A small-molecule ligand and the protein it binds are described below.
Small molecule (SMILES): CC(C)C[C@H](NC(=O)[C@H](CCCCN)NC(=O)[C@@H](NC(=O)[C@H](CCCN=C(N)N)NC(=O)[C@H](CCCCN)NC(=O)[C@H](C)NC(=O)[C@H](C)NC(=O)[C@@H]1CCCN1)C(C)C)C(=O)N[C@H](C=O)CC(=O)O

Sequence of chain 1.A:
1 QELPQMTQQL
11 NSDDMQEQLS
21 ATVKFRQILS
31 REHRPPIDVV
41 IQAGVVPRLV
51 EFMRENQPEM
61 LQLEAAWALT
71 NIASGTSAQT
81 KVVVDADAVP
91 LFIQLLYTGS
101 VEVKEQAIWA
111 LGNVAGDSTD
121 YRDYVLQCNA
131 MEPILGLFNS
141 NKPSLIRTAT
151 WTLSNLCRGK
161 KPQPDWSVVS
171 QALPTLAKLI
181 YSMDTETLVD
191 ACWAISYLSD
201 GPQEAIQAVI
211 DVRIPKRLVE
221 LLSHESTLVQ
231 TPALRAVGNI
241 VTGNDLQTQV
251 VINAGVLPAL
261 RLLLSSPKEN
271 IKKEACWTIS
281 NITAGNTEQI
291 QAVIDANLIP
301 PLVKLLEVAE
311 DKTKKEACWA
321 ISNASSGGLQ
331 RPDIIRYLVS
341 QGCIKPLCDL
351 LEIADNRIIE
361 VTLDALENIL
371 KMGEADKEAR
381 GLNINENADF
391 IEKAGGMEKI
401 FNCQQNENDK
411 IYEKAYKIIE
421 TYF

Binding-site contacts:
Ligand atom CG1 contacts residue ASN71 of chain 1.A at 3.4 Å.
Ligand atom NZ contacts residue GLN106 of chain 1.A at 2.8 Å (h-bond).
Ligand atom NZ contacts residue ASP117 of chain 1.A at 2.7 Å (salt-bridge).
Ligand atom NZ contacts residue GLY75 of chain 1.A at 2.6 Å (h-bond).
Ligand atom CA contacts residue ASN113 of chain 1.A at 3.4 Å.
Ligand atom CD contacts residue GLY75 of chain 1.A at 3.5 Å.
Ligand atom CB contacts residue ASN113 of chain 1.A at 3.5 Å.
Ligand atom O contacts residue TRP67 of chain 1.A at 2.9 Å (h-bond).
Ligand atom NH2 contacts residue ASP190 of chain 1.A at 3.0 Å (salt-bridge).
Ligand atom O contacts residue ASN155 of chain 1.A at 2.9 Å (h-bond).
Ligand atom CE contacts residue ASP117 of chain 1.A at 3.4 Å.
Ligand atom NZ contacts residue ALA73 of chain 1.A at 3.0 Å (h-bond).
Ligand atom CB contacts residue GLY116 of chain 1.A at 3.2 Å.
Ligand atom NH1 contacts residue TRP151 of chain 1.A at 3.5 Å.
Ligand atom CD contacts residue TRP193 of chain 1.A at 3.3 Å (hydrophobic).
Ligand atom CD2 contacts residue SER30 of chain 1.A at 3.2 Å.
Ligand atom O contacts residue TRP109 of chain 1.A at 2.6 Å (h-bond).
Ligand atom NE contacts residue TRP151 of chain 1.A at 3.4 Å (h-bond).
Ligand atom O contacts residue TRP151 of chain 1.A at 3.3 Å.
Ligand atom CA contacts residue ASN71 of chain 1.A at 3.5 Å.
Ligand atom CB contacts residue TRP109 of chain 1.A at 3.5 Å (hydrophobic).
Ligand atom C contacts residue TRP109 of chain 1.A at 3.5 Å (hydrophobic).
Ligand atom CE contacts residue GLN106 of chain 1.A at 3.2 Å.
Ligand atom CD contacts residue ALA73 of chain 1.A at 3.5 Å (hydrophobic).
Ligand atom N contacts residue ASN71 of chain 1.A at 2.6 Å (h-bond).
Ligand atom O contacts residue ASN113 of chain 1.A at 3.2 Å (h-bond).
Ligand atom CD contacts residue TRP109 of chain 1.A at 3.4 Å (hydrophobic).
Ligand atom C contacts residue ASN71 of chain 1.A at 3.5 Å.
Ligand atom O contacts residue ARG158 of chain 1.A at 2.7 Å (salt-bridge).
Ligand atom NH2 contacts residue TRP151 of chain 1.A at 3.4 Å.
Ligand atom NZ contacts residue THR80 of chain 1.A at 2.8 Å (h-bond).
Ligand atom N contacts residue ASN113 of chain 1.A at 2.8 Å (h-bond).
Ligand atom CE contacts residue ASN113 of chain 1.A at 3.1 Å.
Ligand atom CE contacts residue ALA73 of chain 1.A at 3.5 Å (hydrophobic).
Ligand atom CZ contacts residue TRP151 of chain 1.A at 3.3 Å (hydrophobic).
Ligand atom O contacts residue ASN71 of chain 1.A at 3.0 Å (h-bond).
Ligand atom OD1 contacts residue TRP67 of chain 1.A at 2.9 Å.
Ligand atom OD2 contacts residue TRP67 of chain 1.A at 3.2 Å.
Ligand atom CG contacts residue TRP67 of chain 1.A at 3.2 Å (hydrophobic).
Ligand atom CA contacts residue ASN71 of chain 1.A at 3.5 Å.